Sequence of chain 1.B:
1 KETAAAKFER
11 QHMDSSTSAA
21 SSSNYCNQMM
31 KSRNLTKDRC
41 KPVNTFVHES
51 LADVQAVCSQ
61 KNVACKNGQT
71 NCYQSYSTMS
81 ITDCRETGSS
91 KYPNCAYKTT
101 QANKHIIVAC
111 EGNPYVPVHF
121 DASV

Binding-site contacts:
Ligand atom O1D contacts residue GLN11 of chain 1.B at 3.5 Å (h-bond).
Ligand atom O2E contacts residue HIS12 of chain 1.B at 2.9 Å (h-bond).
Ligand atom PE contacts residue GLN11 of chain 1.B at 3.7 Å.
Ligand atom O4' contacts residue HIS119 of chain 1.B at 2.9 Å (h-bond).
Ligand atom C6 contacts residue ASN67 of chain 1.B at 3.7 Å.
Ligand atom N6 contacts residue ALA109 of chain 1.B at 3.6 Å.
Ligand atom O3E contacts residue GLN11 of chain 1.B at 3.1 Å (h-bond).
Ligand atom N7 contacts residue HIS119 of chain 1.B at 3.7 Å.
Ligand atom O1D contacts residue LYS41 of chain 1.B at 3.0 Å (salt-bridge).
Ligand atom N6 contacts residue ASN67 of chain 1.B at 3.5 Å (h-bond).
Ligand atom O2G contacts residue LYS41 of chain 1.B at 3.4 Å.
Ligand atom O3E contacts residue LYS41 of chain 1.B at 3.0 Å (salt-bridge).
Ligand atom O3D contacts residue GLN11 of chain 1.B at 3.4 Å (h-bond).
Ligand atom N6 contacts residue ASN71 of chain 1.B at 3.2 Å (h-bond).
Ligand atom C8 contacts residue ASN67 of chain 1.B at 3.8 Å.
Ligand atom C5 contacts residue ASN67 of chain 1.B at 3.4 Å.
Ligand atom O1E contacts residue HIS119 of chain 1.B at 2.8 Å.
Ligand atom O2E contacts residue PHE120 of chain 1.B at 3.0 Å (h-bond).
Ligand atom N7 contacts residue ASN67 of chain 1.B at 3.0 Å (h-bond).
Ligand atom N6 contacts residue CYS65 of chain 1.B at 3.1 Å (h-bond).
Ligand atom C8 contacts residue HIS119 of chain 1.B at 3.7 Å.
Ligand atom PE contacts residue HIS119 of chain 1.B at 3.5 Å.
Ligand atom C6 contacts residue ALA109 of chain 1.B at 3.4 Å (hydrophobic).
Ligand atom C4 contacts residue HIS119 of chain 1.B at 3.8 Å.
Ligand atom O3E contacts residue HIS12 of chain 1.B at 2.8 Å (h-bond).
Ligand atom N1 contacts residue ALA109 of chain 1.B at 3.4 Å.
Ligand atom N1 contacts residue ASN71 of chain 1.B at 3.3 Å (h-bond).
Ligand atom C2 contacts residue VAL118 of chain 1.B at 3.6 Å (hydrophobic).
Ligand atom O2B contacts residue HIS119 of chain 1.B at 3.5 Å.
Ligand atom O2E contacts residue HIS119 of chain 1.B at 3.4 Å (h-bond).
Ligand atom PE contacts residue HIS12 of chain 1.B at 3.5 Å.
Ligand atom O2D contacts residue LYS7 of chain 1.B at 3.4 Å (salt-bridge).
Ligand atom N9 contacts residue HIS119 of chain 1.B at 3.7 Å.
Ligand atom O1G contacts residue LYS41 of chain 1.B at 3.9 Å.
Ligand atom O1E contacts residue PHE120 of chain 1.B at 3.7 Å.
Ligand atom N1 contacts residue GLN69 of chain 1.B at 3.1 Å (h-bond).
Ligand atom N6 contacts residue GLN69 of chain 1.B at 2.9 Å (h-bond).
Ligand atom O2A contacts residue HIS119 of chain 1.B at 3.1 Å.
Ligand atom C2 contacts residue GLU111 of chain 1.B at 3.4 Å.
Ligand atom C6 contacts residue GLN69 of chain 1.B at 3.2 Å.

The small molecule below binds the protein below.
Small molecule (SMILES): Nc1ncnc2c1ncn2[C@@H]1O[C@H](CO[P](=O)(O)O[P](=O)(O)O[P](=O)(O)O[P](=O)(O)OP(=O)(O)O)[C@@H](O)[C@H]1O